This protein binds this small molecule.
Small molecule (SMILES): CC(=O)N[C@@H]1[C@@H](O)[C@H](O)[C@@H](CO)O[C@H]1O

Binding-site contacts:
Ligand atom C3 contacts residue ASN22 of chain 1.B at 3.8 Å.
Ligand atom C5 contacts residue ASN22 of chain 1.B at 3.7 Å.
Ligand atom C1 contacts residue ASN22 of chain 1.B at 1.4 Å.
Ligand atom C2 contacts residue ASN22 of chain 1.B at 2.5 Å.
Ligand atom O7 contacts residue ASN22 of chain 1.B at 4.2 Å.
Ligand atom O5 contacts residue ASN22 of chain 1.B at 2.4 Å (h-bond).
Ligand atom C8 contacts residue ASN22 of chain 1.B at 3.7 Å.
Ligand atom N2 contacts residue ASN22 of chain 1.B at 2.8 Å (h-bond).
Ligand atom C7 contacts residue ASN22 of chain 1.B at 3.4 Å.
Ligand atom C4 contacts residue ASN22 of chain 1.B at 4.2 Å.

Sequence of chain 1.B:
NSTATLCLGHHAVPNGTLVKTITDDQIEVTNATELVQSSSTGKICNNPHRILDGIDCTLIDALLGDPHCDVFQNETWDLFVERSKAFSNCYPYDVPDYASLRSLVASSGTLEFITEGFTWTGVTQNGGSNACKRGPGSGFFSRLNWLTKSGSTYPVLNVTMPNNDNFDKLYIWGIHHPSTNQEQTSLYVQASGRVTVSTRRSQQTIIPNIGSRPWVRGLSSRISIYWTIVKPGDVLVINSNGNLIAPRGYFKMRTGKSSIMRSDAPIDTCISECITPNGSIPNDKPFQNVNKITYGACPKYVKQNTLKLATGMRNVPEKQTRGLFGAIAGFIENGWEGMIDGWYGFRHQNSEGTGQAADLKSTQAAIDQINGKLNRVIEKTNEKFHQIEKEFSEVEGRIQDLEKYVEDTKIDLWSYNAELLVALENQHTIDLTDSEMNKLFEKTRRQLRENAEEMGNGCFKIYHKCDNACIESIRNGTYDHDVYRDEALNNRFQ